Sequence of chain 1.A:
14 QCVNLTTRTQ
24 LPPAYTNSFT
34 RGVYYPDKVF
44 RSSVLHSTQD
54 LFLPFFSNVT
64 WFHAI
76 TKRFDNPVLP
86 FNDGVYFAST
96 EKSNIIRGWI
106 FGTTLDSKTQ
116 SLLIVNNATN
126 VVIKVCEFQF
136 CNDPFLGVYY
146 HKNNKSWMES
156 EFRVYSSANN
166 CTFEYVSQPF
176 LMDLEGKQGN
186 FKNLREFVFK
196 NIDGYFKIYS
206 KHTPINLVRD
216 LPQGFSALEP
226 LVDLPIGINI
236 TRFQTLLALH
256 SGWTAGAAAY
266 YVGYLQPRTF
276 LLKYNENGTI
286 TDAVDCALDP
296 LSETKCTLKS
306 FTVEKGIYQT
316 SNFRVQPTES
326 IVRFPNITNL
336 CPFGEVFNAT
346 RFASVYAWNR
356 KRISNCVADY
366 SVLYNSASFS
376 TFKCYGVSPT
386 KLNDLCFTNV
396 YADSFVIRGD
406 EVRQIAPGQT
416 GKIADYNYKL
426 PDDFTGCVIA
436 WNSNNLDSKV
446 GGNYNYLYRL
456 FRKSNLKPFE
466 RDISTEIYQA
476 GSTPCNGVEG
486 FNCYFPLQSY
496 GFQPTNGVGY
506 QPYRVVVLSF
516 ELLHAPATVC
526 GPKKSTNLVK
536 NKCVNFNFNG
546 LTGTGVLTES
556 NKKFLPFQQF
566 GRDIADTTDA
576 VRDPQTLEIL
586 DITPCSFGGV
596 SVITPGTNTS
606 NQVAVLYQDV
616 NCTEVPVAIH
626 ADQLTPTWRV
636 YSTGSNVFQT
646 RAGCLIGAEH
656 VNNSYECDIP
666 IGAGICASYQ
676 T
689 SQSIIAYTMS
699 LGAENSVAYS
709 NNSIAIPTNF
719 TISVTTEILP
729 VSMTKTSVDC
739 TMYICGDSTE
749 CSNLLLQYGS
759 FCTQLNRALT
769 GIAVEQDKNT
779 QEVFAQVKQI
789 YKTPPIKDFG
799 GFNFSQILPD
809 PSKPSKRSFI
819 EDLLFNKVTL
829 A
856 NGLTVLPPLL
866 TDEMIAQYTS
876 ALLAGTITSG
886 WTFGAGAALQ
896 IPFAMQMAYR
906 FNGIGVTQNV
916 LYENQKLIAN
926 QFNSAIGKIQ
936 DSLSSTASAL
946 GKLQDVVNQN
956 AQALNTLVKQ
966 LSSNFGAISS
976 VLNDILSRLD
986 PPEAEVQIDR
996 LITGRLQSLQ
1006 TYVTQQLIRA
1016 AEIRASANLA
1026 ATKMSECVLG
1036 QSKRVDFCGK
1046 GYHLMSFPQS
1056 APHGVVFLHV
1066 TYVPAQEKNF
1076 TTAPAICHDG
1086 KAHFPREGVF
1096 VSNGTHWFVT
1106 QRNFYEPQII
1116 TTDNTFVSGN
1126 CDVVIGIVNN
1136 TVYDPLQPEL

This small molecule binds to this protein.
Small molecule (SMILES): CC(=O)N[C@@H]1[C@@H](O)[C@H](O)[C@@H](CO)O[C@H]1O

Binding-site contacts:
Ligand atom C8 contacts residue SER151 of chain 1.A at 3.4 Å.
Ligand atom N2 contacts residue ASN149 of chain 1.A at 2.9 Å (h-bond).
Ligand atom C6 contacts residue HIS146 of chain 1.A at 4.1 Å.
Ligand atom C7 contacts residue ASN149 of chain 1.A at 3.4 Å.
Ligand atom O6 contacts residue ASN148 of chain 1.A at 3.7 Å.
Ligand atom O7 contacts residue ASN149 of chain 1.A at 3.5 Å (h-bond).
Ligand atom C2 contacts residue ASN148 of chain 1.A at 4.5 Å.
Ligand atom O5 contacts residue ASN148 of chain 1.A at 2.6 Å (h-bond).
Ligand atom O5 contacts residue HIS146 of chain 1.A at 4.0 Å.
Ligand atom C5 contacts residue ASN149 of chain 1.A at 3.7 Å.
Ligand atom C6 contacts residue ASN148 of chain 1.A at 3.6 Å.
Ligand atom C1 contacts residue HIS146 of chain 1.A at 3.9 Å.
Ligand atom C1 contacts residue ASN149 of chain 1.A at 1.4 Å.
Ligand atom C4 contacts residue ASN149 of chain 1.A at 4.2 Å.
Ligand atom O5 contacts residue ASN149 of chain 1.A at 2.4 Å (h-bond).
Ligand atom O4 contacts residue HIS146 of chain 1.A at 4.2 Å.
Ligand atom C7 contacts residue SER151 of chain 1.A at 4.1 Å.
Ligand atom C1 contacts residue ASN148 of chain 1.A at 3.4 Å.
Ligand atom C3 contacts residue HIS146 of chain 1.A at 4.3 Å.
Ligand atom C2 contacts residue ASN149 of chain 1.A at 2.5 Å.
Ligand atom C4 contacts residue HIS146 of chain 1.A at 4.4 Å.
Ligand atom C5 contacts residue ASN148 of chain 1.A at 3.7 Å.
Ligand atom C3 contacts residue ASN149 of chain 1.A at 3.8 Å.
Ligand atom C8 contacts residue ASN149 of chain 1.A at 4.2 Å.
Ligand atom C5 contacts residue HIS146 of chain 1.A at 3.5 Å.
Ligand atom N2 contacts residue SER151 of chain 1.A at 4.0 Å.